The small molecule below binds the protein below.
Small molecule (SMILES): CC(=O)N[C@@H]1[C@@H](O)[C@H](O)[C@@H](CO)O[C@H]1O

Binding-site contacts:
Ligand atom C3 contacts residue PHE305 of chain 1.D at 3.9 Å (hydrophobic).
Ligand atom C1 contacts residue VAL304 of chain 1.D at 3.6 Å (hydrophobic).
Ligand atom C2 contacts residue PHE305 of chain 1.D at 4.3 Å (hydrophobic).
Ligand atom C5 contacts residue ASN277 of chain 1.D at 3.7 Å.
Ligand atom C4 contacts residue PHE305 of chain 1.D at 4.2 Å (hydrophobic).
Ligand atom O6 contacts residue VAL304 of chain 1.D at 3.1 Å.
Ligand atom O5 contacts residue VAL304 of chain 1.D at 3.1 Å.
Ligand atom C5 contacts residue PHE305 of chain 1.D at 3.5 Å (hydrophobic).
Ligand atom C7 contacts residue ASN277 of chain 1.D at 3.0 Å.
Ligand atom O4 contacts residue ASP307 of chain 1.D at 3.0 Å (salt-bridge).
Ligand atom C2 contacts residue ASP307 of chain 1.D at 4.4 Å.
Ligand atom C6 contacts residue VAL304 of chain 1.D at 4.0 Å (hydrophobic).
Ligand atom O5 contacts residue ASN277 of chain 1.D at 2.5 Å (h-bond).
Ligand atom O7 contacts residue ASN277 of chain 1.D at 3.1 Å (h-bond).
Ligand atom N2 contacts residue ASN277 of chain 1.D at 2.8 Å (h-bond).
Ligand atom O4 contacts residue PHE305 of chain 1.D at 4.4 Å.
Ligand atom C3 contacts residue ASN277 of chain 1.D at 3.8 Å.
Ligand atom C3 contacts residue ASP307 of chain 1.D at 3.0 Å.
Ligand atom C1 contacts residue PHE305 of chain 1.D at 3.7 Å (hydrophobic).
Ligand atom C4 contacts residue ASN277 of chain 1.D at 4.2 Å.
Ligand atom C2 contacts residue ASN277 of chain 1.D at 2.5 Å.
Ligand atom O5 contacts residue PHE305 of chain 1.D at 4.0 Å.
Ligand atom O3 contacts residue ASP307 of chain 1.D at 2.6 Å (salt-bridge).
Ligand atom C1 contacts residue ASN277 of chain 1.D at 1.4 Å.
Ligand atom N2 contacts residue ASP307 of chain 1.D at 4.5 Å.
Ligand atom C4 contacts residue ASP307 of chain 1.D at 3.6 Å.
Ligand atom C8 contacts residue ASN277 of chain 1.D at 3.7 Å.
Ligand atom C5 contacts residue VAL304 of chain 1.D at 3.7 Å (hydrophobic).

Sequence of chain 1.D:
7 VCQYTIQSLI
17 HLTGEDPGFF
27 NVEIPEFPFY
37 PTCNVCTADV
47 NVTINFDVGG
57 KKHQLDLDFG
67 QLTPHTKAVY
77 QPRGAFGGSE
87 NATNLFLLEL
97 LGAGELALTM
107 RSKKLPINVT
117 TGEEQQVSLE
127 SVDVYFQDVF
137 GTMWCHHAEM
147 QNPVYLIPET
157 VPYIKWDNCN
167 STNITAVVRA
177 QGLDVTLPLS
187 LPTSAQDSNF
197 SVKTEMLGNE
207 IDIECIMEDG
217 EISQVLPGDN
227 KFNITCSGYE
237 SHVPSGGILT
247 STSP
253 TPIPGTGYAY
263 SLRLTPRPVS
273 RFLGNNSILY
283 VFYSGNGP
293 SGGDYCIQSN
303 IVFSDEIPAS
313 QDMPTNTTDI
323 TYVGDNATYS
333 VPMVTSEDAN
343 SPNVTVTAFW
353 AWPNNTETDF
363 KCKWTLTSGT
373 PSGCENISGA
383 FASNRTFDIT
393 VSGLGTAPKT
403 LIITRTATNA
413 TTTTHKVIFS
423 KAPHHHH